Binding-site contacts:
Ligand atom CA contacts residue TYR61 of chain 1.D at 3.5 Å (hydrophobic).
Ligand atom CB contacts residue MET190 of chain 1.D at 3.8 Å (hydrophobic).
Ligand atom C56 contacts residue ALA53 of chain 1.E at 3.6 Å (hydrophobic).
Ligand atom F1 contacts residue HIS83 of chain 1.E at 3.4 Å.
Ligand atom O contacts residue TYR63 of chain 1.D at 2.6 Å (h-bond).
Ligand atom N contacts residue TYR63 of chain 1.D at 3.0 Å (h-bond).
Ligand atom F1 contacts residue THR80 of chain 1.E at 3.4 Å.
Ligand atom C contacts residue TYR61 of chain 1.D at 3.5 Å (hydrophobic).
Ligand atom C48 contacts residue TYR63 of chain 1.D at 3.5 Å (hydrophobic).
Ligand atom F1 contacts residue LEU115 of chain 1.D at 3.6 Å.
Ligand atom CE contacts residue ASP27 of chain 1.D at 3.6 Å.
Ligand atom CB contacts residue TYR61 of chain 1.D at 3.6 Å (hydrophobic).
Ligand atom N50 contacts residue TYR63 of chain 1.D at 3.0 Å (h-bond).
Ligand atom CD2 contacts residue TYR63 of chain 1.D at 3.7 Å (hydrophobic).
Ligand atom CA contacts residue TYR61 of chain 1.D at 3.8 Å (hydrophobic).
Ligand atom C contacts residue TYR63 of chain 1.D at 3.7 Å (hydrophobic).
Ligand atom C52 contacts residue ILE29 of chain 1.D at 3.4 Å (hydrophobic).
Ligand atom N50 contacts residue ILE29 of chain 1.D at 3.8 Å.
Ligand atom CA contacts residue GLN89 of chain 1.D at 3.7 Å.
Ligand atom CE2 contacts residue LEU49 of chain 1.E at 3.5 Å (hydrophobic).
Ligand atom C55 contacts residue ALA53 of chain 1.E at 3.5 Å (hydrophobic).
Ligand atom CD2 contacts residue LEU49 of chain 1.E at 3.8 Å (hydrophobic).
Ligand atom C53 contacts residue LEU24 of chain 1.D at 3.8 Å (hydrophobic).
Ligand atom CB contacts residue ILE91 of chain 1.D at 3.7 Å (hydrophobic).
Ligand atom CD1 contacts residue HIS83 of chain 1.E at 3.6 Å.
Ligand atom C54 contacts residue ALA53 of chain 1.E at 3.7 Å (hydrophobic).
Ligand atom F2 contacts residue LEU49 of chain 1.E at 3.4 Å.
Ligand atom O49 contacts residue LEU49 of chain 1.E at 3.7 Å.
Ligand atom C52 contacts residue LEU49 of chain 1.E at 3.6 Å (hydrophobic).
Ligand atom CZ contacts residue LEU115 of chain 1.D at 3.8 Å (hydrophobic).
Ligand atom F2 contacts residue TYR63 of chain 1.D at 3.4 Å.
Ligand atom CZ contacts residue THR80 of chain 1.E at 3.4 Å.
Ligand atom C55 contacts residue ASP27 of chain 1.D at 3.2 Å.
Ligand atom CD contacts residue TYR63 of chain 1.D at 3.7 Å (hydrophobic).
Ligand atom CB contacts residue GLN89 of chain 1.D at 3.2 Å.
Ligand atom C51 contacts residue ILE29 of chain 1.D at 3.6 Å (hydrophobic).
Ligand atom F2 contacts residue ILE93 of chain 1.D at 3.4 Å.
Ligand atom C48 contacts residue LEU49 of chain 1.E at 3.7 Å (hydrophobic).
Ligand atom F2 contacts residue VAL45 of chain 1.E at 3.6 Å.
Ligand atom O contacts residue GLN89 of chain 1.D at 3.5 Å (h-bond).

Sequence of chain 1.D:
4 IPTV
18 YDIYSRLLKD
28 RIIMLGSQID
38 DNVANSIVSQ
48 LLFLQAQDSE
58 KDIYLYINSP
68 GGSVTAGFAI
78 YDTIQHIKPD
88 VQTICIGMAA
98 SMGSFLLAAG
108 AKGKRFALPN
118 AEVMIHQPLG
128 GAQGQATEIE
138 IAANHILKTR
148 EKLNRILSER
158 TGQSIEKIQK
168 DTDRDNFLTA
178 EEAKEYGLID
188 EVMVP

The small molecule below binds the protein below.
Small molecule (SMILES): Cc1ccc(NC(=O)N[C@@H](Cc2cc(F)cc(F)c2)C(=O)N[C@H]2COC(=O)[C@@H]3C[C@@H](C)CN3C(=O)[C@H](C)NC(=O)[C@@H]3CCCCN3C(=O)[C@@H]3CCCN3C2=O)cc1

Sequence of chain 1.E:
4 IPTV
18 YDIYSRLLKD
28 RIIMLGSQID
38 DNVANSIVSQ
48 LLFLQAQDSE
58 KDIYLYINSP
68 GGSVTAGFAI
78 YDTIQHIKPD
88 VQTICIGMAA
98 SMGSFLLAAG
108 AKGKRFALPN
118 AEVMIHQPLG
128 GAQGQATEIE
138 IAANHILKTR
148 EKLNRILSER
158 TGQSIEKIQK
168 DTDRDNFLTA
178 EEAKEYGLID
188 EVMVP